Binding-site contacts:
Ligand atom C2 contacts residue ASN706 of chain 1.C at 2.5 Å.
Ligand atom N2 contacts residue TYR793 of chain 1.A at 4.0 Å.
Ligand atom N2 contacts residue ASN706 of chain 1.C at 2.7 Å (h-bond).
Ligand atom C5 contacts residue ASN706 of chain 1.C at 3.6 Å.
Ligand atom C8 contacts residue ILE791 of chain 1.A at 3.7 Å (hydrophobic).
Ligand atom C1 contacts residue TYR793 of chain 1.A at 4.4 Å (hydrophobic).
Ligand atom C7 contacts residue ILE791 of chain 1.A at 4.4 Å (hydrophobic).
Ligand atom O7 contacts residue ILE791 of chain 1.A at 4.4 Å.
Ligand atom C4 contacts residue ASN706 of chain 1.C at 4.2 Å.
Ligand atom C1 contacts residue ASN706 of chain 1.C at 1.4 Å.
Ligand atom C3 contacts residue ASN706 of chain 1.C at 3.8 Å.
Ligand atom C8 contacts residue ASN706 of chain 1.C at 3.9 Å.
Ligand atom C7 contacts residue ASN706 of chain 1.C at 3.7 Å.
Ligand atom C3 contacts residue TYR793 of chain 1.A at 4.3 Å (hydrophobic).
Ligand atom O5 contacts residue ASN706 of chain 1.C at 2.3 Å (h-bond).

This small molecule binds to this protein.
Small molecule (SMILES): CC(=O)N[C@@H]1[C@@H](O)[C@H](O)[C@@H](CO)O[C@H]1O

Sequence of chain 1.C:
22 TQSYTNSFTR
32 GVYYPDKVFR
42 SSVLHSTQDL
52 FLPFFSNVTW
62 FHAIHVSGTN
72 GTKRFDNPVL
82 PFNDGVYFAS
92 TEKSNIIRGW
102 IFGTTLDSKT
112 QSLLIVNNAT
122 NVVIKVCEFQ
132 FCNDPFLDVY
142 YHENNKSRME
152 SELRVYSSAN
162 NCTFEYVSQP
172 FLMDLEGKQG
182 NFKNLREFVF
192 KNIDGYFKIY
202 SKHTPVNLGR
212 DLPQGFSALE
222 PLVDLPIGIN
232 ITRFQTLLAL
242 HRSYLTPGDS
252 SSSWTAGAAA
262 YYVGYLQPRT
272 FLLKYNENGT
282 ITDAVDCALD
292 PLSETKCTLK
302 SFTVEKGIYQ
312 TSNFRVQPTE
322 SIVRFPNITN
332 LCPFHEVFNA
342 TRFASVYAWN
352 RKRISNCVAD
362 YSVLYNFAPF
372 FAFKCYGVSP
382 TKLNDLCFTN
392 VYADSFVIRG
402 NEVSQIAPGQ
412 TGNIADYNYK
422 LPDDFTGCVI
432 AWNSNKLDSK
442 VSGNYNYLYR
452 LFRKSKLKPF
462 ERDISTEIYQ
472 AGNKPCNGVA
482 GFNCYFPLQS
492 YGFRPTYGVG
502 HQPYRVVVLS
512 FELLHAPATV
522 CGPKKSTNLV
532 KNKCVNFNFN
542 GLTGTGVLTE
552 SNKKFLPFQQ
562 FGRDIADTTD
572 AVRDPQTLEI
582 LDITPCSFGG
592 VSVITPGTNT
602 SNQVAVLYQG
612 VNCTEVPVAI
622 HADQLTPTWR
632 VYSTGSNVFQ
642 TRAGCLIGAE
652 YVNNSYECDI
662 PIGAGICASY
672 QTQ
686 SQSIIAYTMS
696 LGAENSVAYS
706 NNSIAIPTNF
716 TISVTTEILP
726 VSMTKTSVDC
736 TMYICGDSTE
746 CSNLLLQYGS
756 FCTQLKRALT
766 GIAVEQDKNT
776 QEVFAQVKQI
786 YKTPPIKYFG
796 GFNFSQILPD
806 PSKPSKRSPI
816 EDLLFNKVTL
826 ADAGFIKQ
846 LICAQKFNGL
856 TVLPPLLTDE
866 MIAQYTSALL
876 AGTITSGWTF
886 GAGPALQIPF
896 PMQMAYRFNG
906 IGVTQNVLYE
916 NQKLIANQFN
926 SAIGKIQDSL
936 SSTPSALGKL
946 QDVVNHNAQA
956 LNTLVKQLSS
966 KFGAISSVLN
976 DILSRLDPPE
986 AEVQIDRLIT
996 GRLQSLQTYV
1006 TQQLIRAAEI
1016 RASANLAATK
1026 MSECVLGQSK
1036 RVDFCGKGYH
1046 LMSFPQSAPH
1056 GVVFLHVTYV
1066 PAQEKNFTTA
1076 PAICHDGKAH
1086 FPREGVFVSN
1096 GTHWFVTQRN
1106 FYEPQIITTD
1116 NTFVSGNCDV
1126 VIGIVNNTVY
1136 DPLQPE

Sequence of chain 1.A:
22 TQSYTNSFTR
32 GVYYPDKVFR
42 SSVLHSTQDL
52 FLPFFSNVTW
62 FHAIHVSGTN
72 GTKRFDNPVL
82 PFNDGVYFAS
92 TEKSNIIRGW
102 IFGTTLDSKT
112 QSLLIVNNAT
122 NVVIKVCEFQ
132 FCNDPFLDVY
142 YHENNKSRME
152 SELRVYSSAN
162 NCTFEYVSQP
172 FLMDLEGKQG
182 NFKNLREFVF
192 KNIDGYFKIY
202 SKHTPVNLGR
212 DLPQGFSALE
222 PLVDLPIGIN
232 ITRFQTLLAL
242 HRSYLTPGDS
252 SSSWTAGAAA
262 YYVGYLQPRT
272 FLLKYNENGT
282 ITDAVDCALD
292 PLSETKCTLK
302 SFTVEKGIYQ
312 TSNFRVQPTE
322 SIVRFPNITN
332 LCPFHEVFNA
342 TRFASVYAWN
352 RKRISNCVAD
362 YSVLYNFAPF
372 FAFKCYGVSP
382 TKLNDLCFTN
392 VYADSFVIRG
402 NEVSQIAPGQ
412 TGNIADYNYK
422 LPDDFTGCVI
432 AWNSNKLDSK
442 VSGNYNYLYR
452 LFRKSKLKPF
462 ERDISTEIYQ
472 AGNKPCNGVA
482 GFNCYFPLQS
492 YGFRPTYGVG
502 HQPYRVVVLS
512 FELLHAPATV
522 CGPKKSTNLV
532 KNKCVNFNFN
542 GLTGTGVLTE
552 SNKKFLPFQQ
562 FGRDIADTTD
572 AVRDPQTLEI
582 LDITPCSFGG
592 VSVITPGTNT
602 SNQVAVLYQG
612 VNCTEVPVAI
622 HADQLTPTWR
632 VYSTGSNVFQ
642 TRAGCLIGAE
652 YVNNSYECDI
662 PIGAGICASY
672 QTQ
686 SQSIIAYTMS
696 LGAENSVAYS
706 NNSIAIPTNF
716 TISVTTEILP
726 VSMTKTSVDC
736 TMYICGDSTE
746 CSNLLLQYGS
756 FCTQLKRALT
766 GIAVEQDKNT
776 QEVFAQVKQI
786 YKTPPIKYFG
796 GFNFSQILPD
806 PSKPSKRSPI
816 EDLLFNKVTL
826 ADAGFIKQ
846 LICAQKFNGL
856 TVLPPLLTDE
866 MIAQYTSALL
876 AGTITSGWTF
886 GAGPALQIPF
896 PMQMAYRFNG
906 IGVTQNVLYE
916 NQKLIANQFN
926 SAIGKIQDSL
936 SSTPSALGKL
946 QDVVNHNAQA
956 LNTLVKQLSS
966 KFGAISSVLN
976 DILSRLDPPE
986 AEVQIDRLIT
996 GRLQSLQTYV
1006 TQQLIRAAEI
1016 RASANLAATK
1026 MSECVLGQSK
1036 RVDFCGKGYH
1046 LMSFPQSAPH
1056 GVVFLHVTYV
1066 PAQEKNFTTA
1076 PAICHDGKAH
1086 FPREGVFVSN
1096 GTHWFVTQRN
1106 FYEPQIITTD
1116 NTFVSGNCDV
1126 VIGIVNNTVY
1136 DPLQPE